Sequence of chain 20.A:
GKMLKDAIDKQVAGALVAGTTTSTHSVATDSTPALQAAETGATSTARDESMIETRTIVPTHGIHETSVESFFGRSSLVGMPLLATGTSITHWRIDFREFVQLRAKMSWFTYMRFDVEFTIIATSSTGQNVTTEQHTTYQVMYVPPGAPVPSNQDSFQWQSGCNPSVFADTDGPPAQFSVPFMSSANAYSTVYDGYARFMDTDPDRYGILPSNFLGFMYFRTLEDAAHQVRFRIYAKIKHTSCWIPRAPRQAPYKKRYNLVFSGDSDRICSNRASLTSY

Binding-site contacts:
Ligand atom O2' contacts residue TRP38 of chain 38.B at 4.2 Å.
Ligand atom C5 contacts residue TRP38 of chain 38.B at 3.7 Å (hydrophobic).
Ligand atom N9 contacts residue TRP38 of chain 38.B at 3.7 Å.
Ligand atom C8 contacts residue TRP38 of chain 38.B at 4.3 Å (hydrophobic).
Ligand atom C6 contacts residue TRP38 of chain 38.B at 3.6 Å (hydrophobic).
Ligand atom N3 contacts residue TRP38 of chain 38.B at 3.2 Å.
Ligand atom N1 contacts residue TRP38 of chain 38.B at 3.3 Å.
Ligand atom C2 contacts residue TRP38 of chain 38.B at 3.1 Å (hydrophobic).
Ligand atom N7 contacts residue TRP38 of chain 38.B at 4.2 Å.
Ligand atom C4 contacts residue TRP38 of chain 38.B at 3.5 Å (hydrophobic).
Ligand atom N6 contacts residue TRP38 of chain 38.B at 4.0 Å.
Ligand atom C1' contacts residue TRP38 of chain 38.B at 4.0 Å (hydrophobic).
Ligand atom O2' contacts residue HIS28 of chain 20.A at 3.2 Å (h-bond).
Ligand atom N6 contacts residue VAL30 of chain 20.A at 4.3 Å.

The protein below binds the small molecule below.
Small molecule (SMILES): Nc1ncnc2c1ncn2[C@@H]1O[C@H](COP(=O)=O)[C@@H](O[P](=O)(O)OC[C@H]2O[C@@H](n3ccc(=O)[nH]c3=O)[C@H](O)[C@@H]2O)[C@H]1O

Sequence of chain 38.B:
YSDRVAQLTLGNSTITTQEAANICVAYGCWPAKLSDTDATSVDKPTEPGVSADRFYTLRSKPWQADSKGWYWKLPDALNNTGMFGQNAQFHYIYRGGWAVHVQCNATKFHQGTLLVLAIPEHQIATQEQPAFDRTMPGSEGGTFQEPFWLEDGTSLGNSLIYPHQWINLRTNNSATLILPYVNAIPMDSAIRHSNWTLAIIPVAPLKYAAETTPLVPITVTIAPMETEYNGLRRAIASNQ